Binding-site contacts:
Ligand atom O1B contacts residue LYS53 of chain 1.C at 2.8 Å (salt-bridge).
Ligand atom PB contacts residue LYS53 of chain 1.C at 3.3 Å.
Ligand atom C4' contacts residue ASP173 of chain 1.C at 3.3 Å.
Ligand atom O6 contacts residue LYS293 of chain 1.C at 3.2 Å.
Ligand atom N7 contacts residue ALA366 of chain 1.C at 3.4 Å.
Ligand atom O6 contacts residue CYS365 of chain 1.C at 3.2 Å.
Ligand atom O2' contacts residue ARG199 of chain 1.C at 3.0 Å.
Ligand atom O2B contacts residue MG1 of chain 1.H at 2.7 Å.
Ligand atom O3B contacts residue GLU50 of chain 1.C at 2.7 Å (salt-bridge).
Ligand atom O3A contacts residue GLY52 of chain 1.C at 3.1 Å (h-bond).
Ligand atom N7 contacts residue ASN292 of chain 1.C at 2.9 Å (h-bond).
Ligand atom O1B contacts residue GLY52 of chain 1.C at 2.9 Å (h-bond).
Ligand atom C6 contacts residue ASP295 of chain 1.C at 3.4 Å.
Ligand atom O3G contacts residue MG1 of chain 1.H at 2.7 Å.
Ligand atom PG contacts residue MG1 of chain 1.H at 3.0 Å.
Ligand atom N1 contacts residue ASP295 of chain 1.C at 2.9 Å (salt-bridge).
Ligand atom C2 contacts residue ASP295 of chain 1.C at 3.3 Å.
Ligand atom O3A contacts residue GLU50 of chain 1.C at 3.2 Å.
Ligand atom O1A contacts residue GLY52 of chain 1.C at 3.1 Å.
Ligand atom O1A contacts residue SER54 of chain 1.C at 3.0 Å (h-bond).
Ligand atom O6 contacts residue ASN292 of chain 1.C at 3.0 Å (h-bond).
Ligand atom O4' contacts residue ASP173 of chain 1.C at 3.3 Å (salt-bridge).
Ligand atom C2' contacts residue THR55 of chain 1.C at 3.5 Å.
Ligand atom O3G contacts residue LYS53 of chain 1.C at 3.4 Å (salt-bridge).
Ligand atom O1B contacts residue SER51 of chain 1.C at 3.1 Å (h-bond).
Ligand atom O6 contacts residue ALA366 of chain 1.C at 3.3 Å (h-bond).
Ligand atom O2G contacts residue MG1 of chain 1.H at 2.6 Å.
Ligand atom O2' contacts residue LEU198 of chain 1.C at 2.7 Å (h-bond).
Ligand atom O2B contacts residue SER54 of chain 1.C at 2.8 Å (h-bond).
Ligand atom N2 contacts residue ASP295 of chain 1.C at 2.9 Å (salt-bridge).
Ligand atom N2 contacts residue LEU296 of chain 1.C at 3.1 Å.
Ligand atom O6 contacts residue ASP295 of chain 1.C at 3.2 Å (salt-bridge).
Ligand atom O3' contacts residue ARG201 of chain 1.C at 3.4 Å.
Ligand atom O2B contacts residue LYS53 of chain 1.C at 3.2 Å (salt-bridge).
Ligand atom S1G contacts residue GLU50 of chain 1.C at 3.5 Å (salt-bridge).
Ligand atom O3G contacts residue GLY226 of chain 1.C at 3.3 Å (h-bond).
Ligand atom O1A contacts residue THR55 of chain 1.C at 2.9 Å (h-bond).
Ligand atom O3' contacts residue ARG199 of chain 1.C at 2.7 Å (salt-bridge).
Ligand atom O1A contacts residue LYS53 of chain 1.C at 3.4 Å (salt-bridge).
Ligand atom O2' contacts residue VAL367 of chain 1.C at 3.4 Å.

The small molecule below binds the protein below.
Small molecule (SMILES): Nc1nc2c(ncn2[C@@H]2O[C@H](CO[P](=O)(O)O[P](=O)(O)OP(O)(O)=S)[C@@H](O)[C@H]2O)c(=O)[nH]1

Sequence of chain 1.C:
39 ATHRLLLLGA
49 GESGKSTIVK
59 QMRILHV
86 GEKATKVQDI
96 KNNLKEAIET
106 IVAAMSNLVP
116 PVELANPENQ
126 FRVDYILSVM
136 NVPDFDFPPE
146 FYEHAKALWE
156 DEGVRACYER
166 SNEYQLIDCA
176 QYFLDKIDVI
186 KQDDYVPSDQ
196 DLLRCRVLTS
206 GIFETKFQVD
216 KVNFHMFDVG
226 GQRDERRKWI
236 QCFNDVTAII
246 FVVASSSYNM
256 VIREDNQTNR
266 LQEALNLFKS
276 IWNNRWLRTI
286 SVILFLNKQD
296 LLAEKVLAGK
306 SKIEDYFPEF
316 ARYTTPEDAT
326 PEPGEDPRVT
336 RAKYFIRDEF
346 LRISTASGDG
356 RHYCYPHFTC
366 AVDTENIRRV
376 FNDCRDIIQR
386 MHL